Sequence of chain 2.A:
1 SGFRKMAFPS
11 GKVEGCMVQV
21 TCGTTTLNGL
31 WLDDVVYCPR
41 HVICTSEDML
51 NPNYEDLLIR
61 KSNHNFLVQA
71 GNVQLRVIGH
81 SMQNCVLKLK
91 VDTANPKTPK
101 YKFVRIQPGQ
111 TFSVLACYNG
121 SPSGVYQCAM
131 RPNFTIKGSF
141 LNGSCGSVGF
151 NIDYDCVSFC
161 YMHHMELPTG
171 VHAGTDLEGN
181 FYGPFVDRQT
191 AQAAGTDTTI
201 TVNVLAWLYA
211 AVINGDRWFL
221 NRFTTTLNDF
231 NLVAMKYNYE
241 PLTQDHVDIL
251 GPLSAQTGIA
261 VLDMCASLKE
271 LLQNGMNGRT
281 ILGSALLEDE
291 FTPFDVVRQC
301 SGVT

Binding-site contacts:
Ligand atom C7 contacts residue PHE140 of chain 2.A at 3.8 Å (hydrophobic).
Ligand atom C5 contacts residue HIS163 of chain 2.A at 3.2 Å.
Ligand atom C6 contacts residue LEU141 of chain 2.A at 3.8 Å (hydrophobic).
Ligand atom N2 contacts residue HIS163 of chain 2.A at 2.7 Å (h-bond).
Ligand atom C8 contacts residue ASN142 of chain 2.A at 4.0 Å.
Ligand atom O contacts residue GLU166 of chain 2.A at 2.9 Å (salt-bridge).
Ligand atom C12 contacts residue ARG188 of chain 2.A at 3.7 Å.
Ligand atom C13 contacts residue MET165 of chain 2.A at 3.3 Å (hydrophobic).
Ligand atom C13 contacts residue MET49 of chain 2.A at 3.5 Å (hydrophobic).
Ligand atom N2 contacts residue PHE140 of chain 2.A at 3.9 Å.
Ligand atom N2 contacts residue GLU166 of chain 2.A at 3.6 Å.
Ligand atom C3 contacts residue GLU166 of chain 2.A at 4.0 Å.
Ligand atom C15 contacts residue MET49 of chain 2.A at 4.0 Å (hydrophobic).
Ligand atom C5 contacts residue MET165 of chain 2.A at 3.9 Å (hydrophobic).
Ligand atom C7 contacts residue GLU166 of chain 2.A at 3.7 Å.
Ligand atom C9 contacts residue ASN142 of chain 2.A at 3.8 Å.
Ligand atom CL contacts residue HIS41 of chain 2.A at 3.6 Å.
Ligand atom C6 contacts residue GLU166 of chain 2.A at 3.5 Å.
Ligand atom C11 contacts residue MET49 of chain 2.A at 4.0 Å (hydrophobic).
Ligand atom C6 contacts residue PHE140 of chain 2.A at 3.2 Å (hydrophobic).
Ligand atom C contacts residue ASN142 of chain 2.A at 3.8 Å.
Ligand atom C6 contacts residue HIS163 of chain 2.A at 3.9 Å.
Ligand atom C1 contacts residue HIS41 of chain 2.A at 3.7 Å.
Ligand atom CL contacts residue MET165 of chain 2.A at 3.7 Å.
Ligand atom C13 contacts residue ARG188 of chain 2.A at 3.6 Å.
Ligand atom C12 contacts residue MET49 of chain 2.A at 3.7 Å (hydrophobic).
Ligand atom C14 contacts residue HIS164 of chain 2.A at 3.9 Å.
Ligand atom C7 contacts residue ASN142 of chain 2.A at 3.7 Å.
Ligand atom O contacts residue MET165 of chain 2.A at 3.4 Å.
Ligand atom C12 contacts residue GLN189 of chain 2.A at 3.6 Å.
Ligand atom C11 contacts residue GLN189 of chain 2.A at 3.4 Å.
Ligand atom C7 contacts residue LEU141 of chain 2.A at 3.6 Å (hydrophobic).
Ligand atom CL contacts residue HIS164 of chain 2.A at 3.7 Å.
Ligand atom C14 contacts residue MET49 of chain 2.A at 3.6 Å (hydrophobic).
Ligand atom C14 contacts residue MET165 of chain 2.A at 3.6 Å (hydrophobic).
Ligand atom C5 contacts residue CYS145 of chain 2.A at 3.7 Å (hydrophobic).
Ligand atom C5 contacts residue GLU166 of chain 2.A at 3.6 Å.
Ligand atom CL contacts residue ASP187 of chain 2.A at 3.3 Å.
Ligand atom N1 contacts residue CYS145 of chain 2.A at 3.8 Å.
Ligand atom C15 contacts residue HIS164 of chain 2.A at 3.3 Å.

The protein below binds the small molecule below.
Small molecule (SMILES): Cc1ccncc1NC(=O)[C@H](c1cccc(Cl)c1)N(C)C